A protein and the small-molecule ligand that binds it are described below.
Small molecule (SMILES): CC(=O)N[C@H]1[C@H](O[C@H]2[C@H](O)[C@@H](NC(C)=O)CO[C@@H]2CO)O[C@H](CO)[C@@H](O)[C@@H]1O

Sequence of chain 2.A:
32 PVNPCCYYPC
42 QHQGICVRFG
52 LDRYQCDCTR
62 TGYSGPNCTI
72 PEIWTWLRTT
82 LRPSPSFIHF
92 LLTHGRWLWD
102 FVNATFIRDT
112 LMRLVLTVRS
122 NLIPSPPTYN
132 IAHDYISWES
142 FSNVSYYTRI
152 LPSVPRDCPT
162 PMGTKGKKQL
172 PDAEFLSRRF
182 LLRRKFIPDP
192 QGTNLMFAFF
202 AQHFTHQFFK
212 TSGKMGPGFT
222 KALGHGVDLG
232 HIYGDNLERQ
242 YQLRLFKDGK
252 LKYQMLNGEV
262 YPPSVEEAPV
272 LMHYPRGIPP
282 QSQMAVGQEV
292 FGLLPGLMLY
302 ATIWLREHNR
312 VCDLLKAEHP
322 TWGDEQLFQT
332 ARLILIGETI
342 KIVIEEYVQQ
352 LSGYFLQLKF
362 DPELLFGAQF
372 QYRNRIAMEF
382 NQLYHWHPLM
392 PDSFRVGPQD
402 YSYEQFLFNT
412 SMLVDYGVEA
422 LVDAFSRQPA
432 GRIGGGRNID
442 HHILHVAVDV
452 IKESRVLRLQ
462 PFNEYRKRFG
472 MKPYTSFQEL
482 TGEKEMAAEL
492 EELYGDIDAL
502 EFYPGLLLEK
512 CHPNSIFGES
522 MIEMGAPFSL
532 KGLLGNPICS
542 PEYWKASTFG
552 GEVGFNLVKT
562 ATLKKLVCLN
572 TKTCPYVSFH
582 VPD

Binding-site contacts:
Ligand atom O7 contacts residue PRO67 of chain 2.A at 4.4 Å.
Ligand atom C2 contacts residue TYR55 of chain 2.A at 4.3 Å (hydrophobic).
Ligand atom C7 contacts residue ASN68 of chain 2.A at 4.2 Å.
Ligand atom N2 contacts residue ASN68 of chain 2.A at 3.1 Å (h-bond).
Ligand atom O5 contacts residue TYR55 of chain 2.A at 3.5 Å (h-bond).
Ligand atom C6 contacts residue PRO40 of chain 2.A at 4.1 Å (hydrophobic).
Ligand atom C4 contacts residue ASN68 of chain 2.A at 4.3 Å.
Ligand atom C5 contacts residue ASN68 of chain 2.A at 3.6 Å.
Ligand atom C5 contacts residue PRO40 of chain 2.A at 4.3 Å (hydrophobic).
Ligand atom C8 contacts residue TYR38 of chain 2.A at 3.6 Å (hydrophobic).
Ligand atom C5 contacts residue TYR55 of chain 2.A at 3.5 Å (hydrophobic).
Ligand atom C7 contacts residue PRO67 of chain 2.A at 4.0 Å (hydrophobic).
Ligand atom C2 contacts residue ASN68 of chain 2.A at 2.6 Å.
Ligand atom O7 contacts residue ASN68 of chain 2.A at 4.5 Å.
Ligand atom C6 contacts residue TYR55 of chain 2.A at 4.2 Å (hydrophobic).
Ligand atom C1 contacts residue ASN68 of chain 2.A at 1.4 Å.
Ligand atom C1 contacts residue TYR55 of chain 2.A at 3.3 Å (hydrophobic).
Ligand atom N2 contacts residue PRO67 of chain 2.A at 4.2 Å.
Ligand atom O6 contacts residue PRO40 of chain 2.A at 4.0 Å.
Ligand atom O5 contacts residue PRO40 of chain 2.A at 3.9 Å.
Ligand atom O5 contacts residue ASN68 of chain 2.A at 2.4 Å (h-bond).
Ligand atom O6 contacts residue TYR38 of chain 2.A at 4.1 Å.
Ligand atom C3 contacts residue ASN68 of chain 2.A at 3.9 Å.
Ligand atom C8 contacts residue PRO67 of chain 2.A at 3.8 Å (hydrophobic).